A small-molecule ligand and the protein it binds are described below.
Small molecule (SMILES): c1ccc2c(c1)ccc1ccccc12

Binding-site contacts:
Ligand atom C10 contacts residue ASN297 of chain 3.A at 3.4 Å.
Ligand atom C2 contacts residue PHE202 of chain 3.A at 4.2 Å (hydrophobic).
Ligand atom C10 contacts residue VAL209 of chain 3.A at 4.0 Å (hydrophobic).
Ligand atom C9 contacts residue VAL209 of chain 3.A at 3.8 Å (hydrophobic).
Ligand atom C5 contacts residue VAL209 of chain 3.A at 4.0 Å (hydrophobic).
Ligand atom C9 contacts residue ASN297 of chain 3.A at 3.7 Å.
Ligand atom C12 contacts residue TRP358 of chain 3.A at 4.2 Å (hydrophobic).
Ligand atom C8 contacts residue VAL209 of chain 3.A at 3.7 Å (hydrophobic).
Ligand atom C1 contacts residue LEU307 of chain 3.A at 3.9 Å (hydrophobic).
Ligand atom C3 contacts residue ASN201 of chain 3.A at 3.4 Å.
Ligand atom C7 contacts residue HIS295 of chain 3.A at 4.1 Å.
Ligand atom C6 contacts residue LEU307 of chain 3.A at 4.2 Å (hydrophobic).
Ligand atom C4 contacts residue HIS208 of chain 3.A at 3.9 Å.
Ligand atom C3 contacts residue HIS208 of chain 3.A at 3.8 Å.
Ligand atom C5 contacts residue ASN297 of chain 3.A at 3.8 Å.
Ligand atom C13 contacts residue HIS295 of chain 3.A at 4.0 Å.
Ligand atom C2 contacts residue LEU307 of chain 3.A at 4.1 Å (hydrophobic).
Ligand atom C11 contacts residue HIS295 of chain 3.A at 3.9 Å.
Ligand atom C9 contacts residue ALA206 of chain 3.A at 4.2 Å (hydrophobic).
Ligand atom C4 contacts residue ASP205 of chain 3.A at 3.7 Å.
Ligand atom C6 contacts residue VAL209 of chain 3.A at 3.9 Å (hydrophobic).
Ligand atom C11 contacts residue VAL260 of chain 3.A at 4.1 Å (hydrophobic).
Ligand atom C2 contacts residue ASN201 of chain 3.A at 4.1 Å.
Ligand atom C5 contacts residue ASP205 of chain 3.A at 3.9 Å.
Ligand atom C8 contacts residue HIS295 of chain 3.A at 4.2 Å.
Ligand atom C13 contacts residue PHE224 of chain 3.A at 3.2 Å (hydrophobic).
Ligand atom C4 contacts residue PHE202 of chain 3.A at 4.2 Å (hydrophobic).
Ligand atom C12 contacts residue PHE224 of chain 3.A at 3.6 Å (hydrophobic).
Ligand atom C2 contacts residue HIS208 of chain 3.A at 4.2 Å.
Ligand atom C12 contacts residue VAL260 of chain 3.A at 3.8 Å (hydrophobic).
Ligand atom C4 contacts residue ASN201 of chain 3.A at 3.6 Å.
Ligand atom C12 contacts residue HIS295 of chain 3.A at 3.9 Å.
Ligand atom C14 contacts residue HIS295 of chain 3.A at 4.0 Å.
Ligand atom C3 contacts residue PHE202 of chain 3.A at 4.0 Å (hydrophobic).
Ligand atom C7 contacts residue VAL209 of chain 3.A at 3.8 Å (hydrophobic).
Ligand atom C4 contacts residue ASN297 of chain 3.A at 3.9 Å.
Ligand atom C14 contacts residue LEU253 of chain 3.A at 4.2 Å (hydrophobic).
Ligand atom C10 contacts residue ASP205 of chain 3.A at 3.6 Å.
Ligand atom C10 contacts residue ALA206 of chain 3.A at 4.1 Å (hydrophobic).
Ligand atom C5 contacts residue HIS208 of chain 3.A at 4.2 Å.

Sequence of chain 3.A:
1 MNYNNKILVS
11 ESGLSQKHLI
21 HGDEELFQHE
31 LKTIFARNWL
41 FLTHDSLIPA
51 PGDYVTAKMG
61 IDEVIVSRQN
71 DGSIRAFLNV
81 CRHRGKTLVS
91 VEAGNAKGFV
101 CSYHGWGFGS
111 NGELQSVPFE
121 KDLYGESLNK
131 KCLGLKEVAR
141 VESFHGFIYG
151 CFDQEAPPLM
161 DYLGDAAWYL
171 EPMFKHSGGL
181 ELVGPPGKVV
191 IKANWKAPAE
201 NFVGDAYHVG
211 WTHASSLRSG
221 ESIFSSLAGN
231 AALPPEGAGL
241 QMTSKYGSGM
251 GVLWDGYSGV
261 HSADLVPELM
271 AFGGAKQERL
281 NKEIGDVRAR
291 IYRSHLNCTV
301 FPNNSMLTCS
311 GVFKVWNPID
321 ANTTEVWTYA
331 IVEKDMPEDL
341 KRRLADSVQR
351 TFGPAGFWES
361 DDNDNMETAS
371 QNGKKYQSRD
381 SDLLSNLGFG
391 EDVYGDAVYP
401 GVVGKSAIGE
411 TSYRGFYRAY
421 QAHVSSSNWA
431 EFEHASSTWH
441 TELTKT